Binding-site contacts:
Ligand atom N1 contacts residue TRP56 of chain 3.A at 3.7 Å.
Ligand atom C12 contacts residue ILE48 of chain 3.A at 3.7 Å (hydrophobic).
Ligand atom C3 contacts residue PHE422 of chain 3.A at 3.3 Å (hydrophobic).
Ligand atom C4 contacts residue PHE422 of chain 3.A at 3.7 Å (hydrophobic).
Ligand atom F1 contacts residue ALA53 of chain 3.A at 3.1 Å.
Ligand atom C3 contacts residue GOL1 of chain 3.K at 3.5 Å.
Ligand atom C9 contacts residue TRP56 of chain 3.A at 3.8 Å (hydrophobic).
Ligand atom C7 contacts residue ALA53 of chain 3.A at 4.0 Å (hydrophobic).
Ligand atom C9 contacts residue LEU83 of chain 3.A at 3.8 Å (hydrophobic).
Ligand atom C6 contacts residue TRP56 of chain 3.A at 3.9 Å (hydrophobic).
Ligand atom N2 contacts residue PHE104 of chain 3.A at 3.4 Å.
Ligand atom F1 contacts residue ARG57 of chain 3.A at 4.0 Å.
Ligand atom C10 contacts residue LEU83 of chain 3.A at 3.7 Å (hydrophobic).
Ligand atom C6 contacts residue PHE104 of chain 3.A at 3.5 Å (hydrophobic).
Ligand atom N1 contacts residue ILE48 of chain 3.A at 3.6 Å.
Ligand atom N2 contacts residue ILE48 of chain 3.A at 4.0 Å.
Ligand atom C9 contacts residue ARG57 of chain 3.A at 3.8 Å.
Ligand atom C12 contacts residue TRP56 of chain 3.A at 3.4 Å (hydrophobic).
Ligand atom C5 contacts residue TRP56 of chain 3.A at 4.0 Å (hydrophobic).
Ligand atom C11 contacts residue MET85 of chain 3.A at 3.9 Å (hydrophobic).
Ligand atom N1 contacts residue GOL1 of chain 3.K at 3.8 Å.
Ligand atom C2 contacts residue GOL1 of chain 3.K at 3.7 Å.
Ligand atom C11 contacts residue TRP56 of chain 3.A at 3.6 Å (hydrophobic).
Ligand atom N2 contacts residue GOL1 of chain 3.K at 3.7 Å.
Ligand atom C8 contacts residue ALA53 of chain 3.A at 3.5 Å (hydrophobic).
Ligand atom C10 contacts residue VAL60 of chain 3.A at 4.0 Å (hydrophobic).
Ligand atom F1 contacts residue PHE104 of chain 3.A at 3.9 Å.
Ligand atom C5 contacts residue SER103 of chain 3.A at 3.6 Å.
Ligand atom C9 contacts residue VAL60 of chain 3.A at 3.8 Å (hydrophobic).
Ligand atom N2 contacts residue SER103 of chain 3.A at 3.9 Å.
Ligand atom C10 contacts residue TRP56 of chain 3.A at 3.6 Å (hydrophobic).
Ligand atom C4 contacts residue GOL1 of chain 3.K at 3.6 Å.
Ligand atom F1 contacts residue TRP33 of chain 3.A at 3.8 Å.
Ligand atom C13 contacts residue ILE48 of chain 3.A at 3.8 Å (hydrophobic).
Ligand atom C11 contacts residue SER103 of chain 3.A at 3.8 Å.
Ligand atom C5 contacts residue PHE422 of chain 3.A at 3.4 Å (hydrophobic).
Ligand atom C7 contacts residue PHE104 of chain 3.A at 3.3 Å (hydrophobic).
Ligand atom C5 contacts residue GOL1 of chain 3.K at 3.7 Å.
Ligand atom C10 contacts residue MET85 of chain 3.A at 3.6 Å (hydrophobic).
Ligand atom C13 contacts residue TRP56 of chain 3.A at 3.8 Å (hydrophobic).

Sequence of chain 3.A:
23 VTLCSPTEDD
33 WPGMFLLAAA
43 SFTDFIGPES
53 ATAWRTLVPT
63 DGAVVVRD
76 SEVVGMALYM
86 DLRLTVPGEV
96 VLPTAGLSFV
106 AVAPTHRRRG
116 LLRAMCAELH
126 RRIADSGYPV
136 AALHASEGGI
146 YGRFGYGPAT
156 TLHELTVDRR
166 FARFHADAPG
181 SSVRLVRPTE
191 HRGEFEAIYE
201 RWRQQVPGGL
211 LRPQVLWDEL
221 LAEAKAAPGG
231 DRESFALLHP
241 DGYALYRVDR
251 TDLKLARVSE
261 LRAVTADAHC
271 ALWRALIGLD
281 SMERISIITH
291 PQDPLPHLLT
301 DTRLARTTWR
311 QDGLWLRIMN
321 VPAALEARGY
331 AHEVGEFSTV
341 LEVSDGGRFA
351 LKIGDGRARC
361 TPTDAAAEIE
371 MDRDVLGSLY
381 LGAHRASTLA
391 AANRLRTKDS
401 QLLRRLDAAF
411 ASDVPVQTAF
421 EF

The protein below binds the small molecule below.
Small molecule (SMILES): Fc1cccc(NN=Cc2ccc(Cl)cc2)c1